Binding-site contacts:
Ligand atom O6 contacts residue GLN336 of chain 1.A at 3.9 Å.
Ligand atom O6 contacts residue ASN341 of chain 1.A at 2.8 Å (h-bond).
Ligand atom O5 contacts residue ASN341 of chain 1.A at 3.5 Å (h-bond).
Ligand atom N2 contacts residue ASN352 of chain 1.A at 2.9 Å (h-bond).
Ligand atom C1 contacts residue ASN352 of chain 1.A at 1.3 Å.
Ligand atom C8 contacts residue ASN352 of chain 1.A at 4.5 Å.
Ligand atom C7 contacts residue TYR374 of chain 1.A at 4.4 Å (hydrophobic).
Ligand atom C3 contacts residue ASN352 of chain 1.A at 3.8 Å.
Ligand atom C2 contacts residue GLN343 of chain 1.A at 3.8 Å.
Ligand atom C2 contacts residue GLN334 of chain 1.A at 4.0 Å.
Ligand atom C3 contacts residue GLN334 of chain 1.A at 4.0 Å.
Ligand atom O7 contacts residue ASN352 of chain 1.A at 3.7 Å.
Ligand atom C4 contacts residue GLN334 of chain 1.A at 3.6 Å.
Ligand atom C4 contacts residue ASN352 of chain 1.A at 4.2 Å.
Ligand atom O5 contacts residue ASN352 of chain 1.A at 2.3 Å (h-bond).
Ligand atom C1 contacts residue GLN343 of chain 1.A at 3.6 Å.
Ligand atom O3 contacts residue GLN334 of chain 1.A at 3.7 Å.
Ligand atom C5 contacts residue ASN352 of chain 1.A at 3.5 Å.
Ligand atom C6 contacts residue ASN341 of chain 1.A at 4.0 Å.
Ligand atom C1 contacts residue ASN341 of chain 1.A at 4.0 Å.
Ligand atom C5 contacts residue ASN341 of chain 1.A at 4.5 Å.
Ligand atom C7 contacts residue ASN352 of chain 1.A at 3.5 Å.
Ligand atom C5 contacts residue GLN334 of chain 1.A at 4.2 Å.
Ligand atom O5 contacts residue GLN334 of chain 1.A at 3.8 Å.
Ligand atom C2 contacts residue ASN352 of chain 1.A at 2.4 Å.
Ligand atom O5 contacts residue GLN343 of chain 1.A at 4.0 Å.
Ligand atom C1 contacts residue GLN334 of chain 1.A at 4.3 Å.
Ligand atom C8 contacts residue TYR374 of chain 1.A at 3.6 Å (hydrophobic).
Ligand atom O6 contacts residue GLN334 of chain 1.A at 3.8 Å.
Ligand atom O7 contacts residue GLN343 of chain 1.A at 3.9 Å.

Sequence of chain 1.A:
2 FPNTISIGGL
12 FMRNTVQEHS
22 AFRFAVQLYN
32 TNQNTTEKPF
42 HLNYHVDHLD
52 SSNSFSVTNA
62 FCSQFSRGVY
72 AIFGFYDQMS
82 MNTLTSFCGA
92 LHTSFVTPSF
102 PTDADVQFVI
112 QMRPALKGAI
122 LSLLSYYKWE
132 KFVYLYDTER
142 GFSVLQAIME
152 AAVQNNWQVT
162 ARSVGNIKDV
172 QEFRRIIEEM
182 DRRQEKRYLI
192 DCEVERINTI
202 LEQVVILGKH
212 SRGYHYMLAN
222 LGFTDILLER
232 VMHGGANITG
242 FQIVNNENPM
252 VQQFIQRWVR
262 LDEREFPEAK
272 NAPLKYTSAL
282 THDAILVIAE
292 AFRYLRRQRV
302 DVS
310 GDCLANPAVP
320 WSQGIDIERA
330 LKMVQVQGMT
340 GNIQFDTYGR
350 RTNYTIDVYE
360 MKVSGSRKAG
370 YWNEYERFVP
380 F

A small-molecule ligand and the protein it binds are described below.
Small molecule (SMILES): CC(=O)N[C@@H]1[C@@H](O)[C@H](O)[C@@H](CO)O[C@H]1O